Sequence of chain 1.MA:
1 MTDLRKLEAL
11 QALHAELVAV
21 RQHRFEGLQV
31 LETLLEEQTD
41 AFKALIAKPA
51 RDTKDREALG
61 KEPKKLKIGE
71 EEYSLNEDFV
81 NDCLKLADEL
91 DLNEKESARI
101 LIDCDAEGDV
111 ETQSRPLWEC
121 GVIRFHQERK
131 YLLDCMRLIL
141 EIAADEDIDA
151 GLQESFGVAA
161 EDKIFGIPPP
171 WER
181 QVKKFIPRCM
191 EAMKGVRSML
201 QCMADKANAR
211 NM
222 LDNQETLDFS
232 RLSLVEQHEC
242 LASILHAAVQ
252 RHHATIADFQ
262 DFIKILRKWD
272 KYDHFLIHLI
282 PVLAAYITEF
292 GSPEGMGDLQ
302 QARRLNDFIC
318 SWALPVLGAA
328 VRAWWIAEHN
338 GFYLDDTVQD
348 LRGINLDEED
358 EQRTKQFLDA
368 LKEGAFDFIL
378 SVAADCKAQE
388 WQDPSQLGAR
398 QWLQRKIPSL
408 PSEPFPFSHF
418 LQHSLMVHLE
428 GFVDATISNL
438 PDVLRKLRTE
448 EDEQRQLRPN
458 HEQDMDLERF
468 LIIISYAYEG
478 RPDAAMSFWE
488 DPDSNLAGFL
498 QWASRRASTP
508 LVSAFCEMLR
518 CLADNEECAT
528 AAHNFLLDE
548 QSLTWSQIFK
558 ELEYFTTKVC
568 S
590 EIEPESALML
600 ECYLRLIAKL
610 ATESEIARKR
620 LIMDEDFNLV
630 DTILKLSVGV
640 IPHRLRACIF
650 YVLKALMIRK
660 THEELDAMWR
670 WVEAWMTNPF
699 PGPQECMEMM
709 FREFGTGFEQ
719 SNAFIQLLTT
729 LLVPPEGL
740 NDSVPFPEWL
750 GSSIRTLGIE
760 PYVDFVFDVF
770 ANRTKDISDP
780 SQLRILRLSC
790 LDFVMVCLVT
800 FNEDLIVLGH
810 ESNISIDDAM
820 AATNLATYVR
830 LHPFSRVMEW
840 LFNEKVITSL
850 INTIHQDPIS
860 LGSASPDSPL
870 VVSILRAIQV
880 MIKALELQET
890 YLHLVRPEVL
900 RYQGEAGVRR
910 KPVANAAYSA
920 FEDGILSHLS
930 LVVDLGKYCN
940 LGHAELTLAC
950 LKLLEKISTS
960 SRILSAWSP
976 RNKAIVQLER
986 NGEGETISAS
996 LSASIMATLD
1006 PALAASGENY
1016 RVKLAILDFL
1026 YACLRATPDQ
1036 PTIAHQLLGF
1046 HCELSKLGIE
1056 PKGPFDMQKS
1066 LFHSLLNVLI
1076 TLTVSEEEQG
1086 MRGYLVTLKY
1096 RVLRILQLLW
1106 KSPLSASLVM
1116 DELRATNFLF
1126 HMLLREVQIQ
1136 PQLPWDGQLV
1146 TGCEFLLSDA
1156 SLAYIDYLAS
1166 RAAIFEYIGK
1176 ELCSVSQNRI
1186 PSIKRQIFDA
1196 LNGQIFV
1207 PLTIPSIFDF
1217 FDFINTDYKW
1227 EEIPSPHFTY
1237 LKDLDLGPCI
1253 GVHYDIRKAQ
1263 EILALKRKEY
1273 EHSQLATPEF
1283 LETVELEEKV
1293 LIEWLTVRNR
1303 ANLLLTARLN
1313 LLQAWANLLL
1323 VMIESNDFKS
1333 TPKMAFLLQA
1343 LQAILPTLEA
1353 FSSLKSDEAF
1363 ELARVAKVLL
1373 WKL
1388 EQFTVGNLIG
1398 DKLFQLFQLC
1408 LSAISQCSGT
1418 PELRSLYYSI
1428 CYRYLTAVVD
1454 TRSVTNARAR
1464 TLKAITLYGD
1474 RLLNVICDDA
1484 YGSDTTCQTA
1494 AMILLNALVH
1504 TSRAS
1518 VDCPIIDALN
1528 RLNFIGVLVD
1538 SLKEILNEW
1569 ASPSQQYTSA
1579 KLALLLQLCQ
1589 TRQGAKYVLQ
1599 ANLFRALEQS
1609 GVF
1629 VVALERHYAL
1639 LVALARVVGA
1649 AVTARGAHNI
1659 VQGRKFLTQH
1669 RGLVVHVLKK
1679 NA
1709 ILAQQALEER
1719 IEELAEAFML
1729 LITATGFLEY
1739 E

Binding-site contacts:
Ligand atom CE2 contacts residue PRO438 of chain 1.MA at 3.7 Å (hydrophobic).
Ligand atom CZ contacts residue PHE496 of chain 1.MA at 3.9 Å (hydrophobic).
Ligand atom CA contacts residue ASN492 of chain 1.MA at 3.3 Å.
Ligand atom CE1 contacts residue PHE496 of chain 1.MA at 3.6 Å (hydrophobic).
Ligand atom N contacts residue ARG442 of chain 1.MA at 4.2 Å.
Ligand atom CD1 contacts residue ASN492 of chain 1.MA at 3.9 Å.
Ligand atom C contacts residue ARG442 of chain 1.MA at 4.4 Å.
Ligand atom O contacts residue ARG442 of chain 1.MA at 4.3 Å.
Ligand atom N contacts residue SER491 of chain 1.MA at 4.1 Å.
Ligand atom CG contacts residue GLY495 of chain 1.MA at 4.4 Å.
Ligand atom CE1 contacts residue PRO438 of chain 1.MA at 3.8 Å (hydrophobic).
Ligand atom CA contacts residue ARG442 of chain 1.MA at 3.6 Å.
Ligand atom CE2 contacts residue ARG442 of chain 1.MA at 3.6 Å.
Ligand atom CE1 contacts residue ILE434 of chain 1.MA at 3.9 Å (hydrophobic).
Ligand atom CD2 contacts residue ARG442 of chain 1.MA at 3.5 Å.
Ligand atom CG contacts residue PHE496 of chain 1.MA at 4.0 Å (hydrophobic).
Ligand atom CD1 contacts residue ILE434 of chain 1.MA at 4.1 Å (hydrophobic).
Ligand atom C contacts residue ASN492 of chain 1.MA at 4.0 Å.
Ligand atom O contacts residue PRO438 of chain 1.MA at 4.0 Å.
Ligand atom CD2 contacts residue PRO438 of chain 1.MA at 4.4 Å (hydrophobic).
Ligand atom CZ contacts residue PRO438 of chain 1.MA at 3.4 Å (hydrophobic).
Ligand atom CD1 contacts residue PHE496 of chain 1.MA at 3.7 Å (hydrophobic).
Ligand atom CB contacts residue GLY495 of chain 1.MA at 3.9 Å.
Ligand atom N contacts residue ASN492 of chain 1.MA at 3.3 Å (h-bond).
Ligand atom CB contacts residue PHE496 of chain 1.MA at 3.9 Å (hydrophobic).
Ligand atom CG contacts residue ASN492 of chain 1.MA at 4.3 Å.
Ligand atom O contacts residue ASN492 of chain 1.MA at 4.2 Å.
Ligand atom CB contacts residue ASN492 of chain 1.MA at 3.8 Å.
Ligand atom CD1 contacts residue PRO438 of chain 1.MA at 4.4 Å (hydrophobic).

A small-molecule ligand and the protein it binds are described below.
Small molecule (SMILES): N[C@@H](Cc1ccccc1)C(=O)NCC=O